Sequence of chain 14.C:
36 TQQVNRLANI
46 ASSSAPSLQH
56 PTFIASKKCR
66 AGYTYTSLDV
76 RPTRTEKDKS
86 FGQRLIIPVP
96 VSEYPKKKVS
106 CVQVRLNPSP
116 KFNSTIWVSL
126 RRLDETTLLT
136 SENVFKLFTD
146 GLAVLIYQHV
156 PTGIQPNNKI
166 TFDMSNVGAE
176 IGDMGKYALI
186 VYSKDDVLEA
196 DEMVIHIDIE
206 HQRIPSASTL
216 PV

Sequence of chain 15.B:
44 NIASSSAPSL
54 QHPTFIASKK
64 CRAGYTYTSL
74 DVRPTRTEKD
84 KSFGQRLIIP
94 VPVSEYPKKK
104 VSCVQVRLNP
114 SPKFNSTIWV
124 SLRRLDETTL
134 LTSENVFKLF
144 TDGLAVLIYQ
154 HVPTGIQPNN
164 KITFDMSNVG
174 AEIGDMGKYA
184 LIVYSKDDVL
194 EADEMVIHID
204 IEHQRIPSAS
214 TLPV

A small-molecule ligand and the protein it binds are described below.
Small molecule (SMILES): Nc1ncnc2c1ncn2[C@@H]1O[C@H](CO[P](=O)(O)O[C@H]2[C@@H](O)[C@H](n3cnc4c(N)ncnc43)O[C@@H]2CO[P](=O)(O)O[C@H]2[C@@H](O)[C@H](n3cnc4c(N)ncnc43)O[C@@H]2CO)[C@@H](O)[C@H]1O

Binding-site contacts:
Ligand atom O2' contacts residue ARG208 of chain 15.B at 4.1 Å.
Ligand atom O2' contacts residue ARG65 of chain 15.B at 4.3 Å.
Ligand atom OP1 contacts residue ARG208 of chain 15.B at 4.1 Å.
Ligand atom O5' contacts residue ARG208 of chain 14.C at 4.0 Å.
Ligand atom P contacts residue ARG208 of chain 14.C at 4.5 Å.
Ligand atom O2' contacts residue ALA66 of chain 15.B at 3.6 Å.
Ligand atom N3 contacts residue ARG65 of chain 15.B at 4.1 Å.
Ligand atom OP1 contacts residue ARG208 of chain 14.C at 4.1 Å.
Ligand atom C1' contacts residue GLY67 of chain 15.B at 4.4 Å.
Ligand atom OP1 contacts residue SER211 of chain 15.B at 4.3 Å.
Ligand atom OP2 contacts residue ARG208 of chain 14.C at 4.4 Å.
Ligand atom O2' contacts residue GLY67 of chain 15.B at 3.3 Å (h-bond).